Sequence of chain 1.A:
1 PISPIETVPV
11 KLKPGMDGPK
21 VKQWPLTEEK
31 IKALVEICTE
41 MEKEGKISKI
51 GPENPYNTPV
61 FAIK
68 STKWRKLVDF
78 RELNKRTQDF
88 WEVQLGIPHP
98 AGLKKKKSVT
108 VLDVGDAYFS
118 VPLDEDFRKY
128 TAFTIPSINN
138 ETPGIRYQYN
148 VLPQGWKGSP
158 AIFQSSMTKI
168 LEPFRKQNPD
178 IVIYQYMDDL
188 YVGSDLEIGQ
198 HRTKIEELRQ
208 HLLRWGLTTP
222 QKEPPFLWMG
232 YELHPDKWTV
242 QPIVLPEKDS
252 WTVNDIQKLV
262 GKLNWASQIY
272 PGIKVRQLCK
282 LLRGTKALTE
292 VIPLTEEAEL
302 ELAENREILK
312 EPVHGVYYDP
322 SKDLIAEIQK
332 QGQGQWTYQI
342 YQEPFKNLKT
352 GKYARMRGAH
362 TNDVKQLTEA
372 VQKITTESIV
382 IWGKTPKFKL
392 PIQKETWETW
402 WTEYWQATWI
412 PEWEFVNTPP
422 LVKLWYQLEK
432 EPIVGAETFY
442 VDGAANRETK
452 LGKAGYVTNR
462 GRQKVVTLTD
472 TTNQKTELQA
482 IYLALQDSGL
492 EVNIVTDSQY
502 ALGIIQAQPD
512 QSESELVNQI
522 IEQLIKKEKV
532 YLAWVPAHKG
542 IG

Binding-site contacts:
Ligand atom C19 contacts residue LYS101 of chain 1.A at 3.4 Å.
Ligand atom O16 contacts residue LEU234 of chain 1.A at 3.6 Å.
Ligand atom N17 contacts residue LYS103 of chain 1.A at 3.4 Å.
Ligand atom N17 contacts residue LEU100 of chain 1.A at 3.5 Å.
Ligand atom C10 contacts residue TYR181 of chain 1.A at 3.5 Å (hydrophobic).
Ligand atom N25 contacts residue PRO236 of chain 1.A at 3.7 Å.
Ligand atom N17 contacts residue LYS101 of chain 1.A at 2.8 Å (salt-bridge).
Ligand atom C06 contacts residue LYS101 of chain 1.A at 3.4 Å.
Ligand atom C11 contacts residue TYR181 of chain 1.A at 3.3 Å (hydrophobic).
Ligand atom C27 contacts residue TRP229 of chain 1.A at 3.2 Å (hydrophobic).
Ligand atom C04 contacts residue LYS101 of chain 1.A at 3.6 Å.
Ligand atom C20 contacts residue TYR318 of chain 1.A at 3.4 Å (hydrophobic).
Ligand atom C12 contacts residue TYR181 of chain 1.A at 3.6 Å (hydrophobic).
Ligand atom O08 contacts residue GLU138 of chain 1.B at 3.5 Å.
Ligand atom C13 contacts residue TYR188 of chain 1.A at 3.4 Å (hydrophobic).
Ligand atom F26 contacts residue LEU100 of chain 1.A at 3.3 Å.
Ligand atom C02 contacts residue VAL179 of chain 1.A at 3.1 Å (hydrophobic).
Ligand atom C10 contacts residue LEU100 of chain 1.A at 3.6 Å (hydrophobic).
Ligand atom C21 contacts residue HIS235 of chain 1.A at 3.6 Å.
Ligand atom C01 contacts residue GLU138 of chain 1.B at 3.6 Å.
Ligand atom C20 contacts residue HIS235 of chain 1.A at 3.2 Å.
Ligand atom N05 contacts residue LYS103 of chain 1.A at 3.5 Å.
Ligand atom N25 contacts residue HIS235 of chain 1.A at 3.1 Å (h-bond).
Ligand atom F26 contacts residue GLU138 of chain 1.B at 3.7 Å.
Ligand atom C06 contacts residue VAL179 of chain 1.A at 3.5 Å (hydrophobic).
Ligand atom O16 contacts residue TYR188 of chain 1.A at 3.5 Å.
Ligand atom O08 contacts residue TYR181 of chain 1.A at 3.5 Å.
Ligand atom C01 contacts residue VAL179 of chain 1.A at 3.4 Å (hydrophobic).
Ligand atom N03 contacts residue LEU100 of chain 1.A at 3.7 Å.
Ligand atom F15 contacts residue VAL179 of chain 1.A at 3.0 Å.
Ligand atom C24 contacts residue HIS235 of chain 1.A at 3.1 Å.
Ligand atom N03 contacts residue VAL179 of chain 1.A at 3.6 Å.
Ligand atom N25 contacts residue PHE227 of chain 1.A at 3.5 Å.
Ligand atom C14 contacts residue TYR181 of chain 1.A at 3.5 Å (hydrophobic).
Ligand atom N25 contacts residue LEU234 of chain 1.A at 3.2 Å (h-bond).
Ligand atom C07 contacts residue VAL179 of chain 1.A at 3.5 Å (hydrophobic).
Ligand atom N05 contacts residue LYS101 of chain 1.A at 3.4 Å (salt-bridge).
Ligand atom C18 contacts residue LYS101 of chain 1.A at 3.5 Å.
Ligand atom C09 contacts residue TYR181 of chain 1.A at 3.3 Å (hydrophobic).
Ligand atom F26 contacts residue PRO95 of chain 1.A at 3.2 Å.

Sequence of chain 1.B:
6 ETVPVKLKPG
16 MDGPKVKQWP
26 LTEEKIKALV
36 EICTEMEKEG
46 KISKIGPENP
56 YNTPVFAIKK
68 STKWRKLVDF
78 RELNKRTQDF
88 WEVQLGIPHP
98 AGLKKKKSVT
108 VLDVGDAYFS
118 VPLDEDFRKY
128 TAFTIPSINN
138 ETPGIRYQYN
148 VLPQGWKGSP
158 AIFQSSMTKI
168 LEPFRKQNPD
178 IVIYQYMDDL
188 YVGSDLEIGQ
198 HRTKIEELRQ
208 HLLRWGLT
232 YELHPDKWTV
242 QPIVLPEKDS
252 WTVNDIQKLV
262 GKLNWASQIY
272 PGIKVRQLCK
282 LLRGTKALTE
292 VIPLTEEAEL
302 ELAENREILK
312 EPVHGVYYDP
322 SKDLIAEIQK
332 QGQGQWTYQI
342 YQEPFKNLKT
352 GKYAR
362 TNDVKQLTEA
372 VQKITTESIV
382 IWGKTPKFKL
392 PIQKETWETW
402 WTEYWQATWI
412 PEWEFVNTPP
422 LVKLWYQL

This protein binds this small molecule.
Small molecule (SMILES): COc1cc(F)c(C(=O)c2ccnc(Nc3ccc(C#N)cc3)n2)c(F)c1